Binding-site contacts:
Ligand atom N2 contacts residue ARG176 of chain 1.F at 3.7 Å.
Ligand atom O5 contacts residue SER179 of chain 1.F at 4.1 Å.
Ligand atom O7 contacts residue SER177 of chain 1.F at 3.4 Å.
Ligand atom C4 contacts residue ASN201 of chain 1.F at 4.3 Å.
Ligand atom N2 contacts residue ASN201 of chain 1.F at 3.0 Å (h-bond).
Ligand atom C2 contacts residue ARG176 of chain 1.F at 4.3 Å.
Ligand atom C7 contacts residue ASN201 of chain 1.F at 3.8 Å.
Ligand atom C7 contacts residue ARG176 of chain 1.F at 3.4 Å.
Ligand atom O7 contacts residue ARG176 of chain 1.F at 3.5 Å (salt-bridge).
Ligand atom C1 contacts residue ASN201 of chain 1.F at 1.4 Å.
Ligand atom C8 contacts residue ARG176 of chain 1.F at 3.5 Å.
Ligand atom O7 contacts residue ASN201 of chain 1.F at 4.1 Å.
Ligand atom C3 contacts residue ASN201 of chain 1.F at 3.8 Å.
Ligand atom O5 contacts residue ASN201 of chain 1.F at 2.4 Å (h-bond).
Ligand atom C7 contacts residue SER177 of chain 1.F at 4.1 Å.
Ligand atom C8 contacts residue SER177 of chain 1.F at 4.3 Å.
Ligand atom C5 contacts residue ASN201 of chain 1.F at 3.7 Å.
Ligand atom C1 contacts residue ARG176 of chain 1.F at 4.3 Å.
Ligand atom C2 contacts residue ASN201 of chain 1.F at 2.5 Å.

Sequence of chain 1.F:
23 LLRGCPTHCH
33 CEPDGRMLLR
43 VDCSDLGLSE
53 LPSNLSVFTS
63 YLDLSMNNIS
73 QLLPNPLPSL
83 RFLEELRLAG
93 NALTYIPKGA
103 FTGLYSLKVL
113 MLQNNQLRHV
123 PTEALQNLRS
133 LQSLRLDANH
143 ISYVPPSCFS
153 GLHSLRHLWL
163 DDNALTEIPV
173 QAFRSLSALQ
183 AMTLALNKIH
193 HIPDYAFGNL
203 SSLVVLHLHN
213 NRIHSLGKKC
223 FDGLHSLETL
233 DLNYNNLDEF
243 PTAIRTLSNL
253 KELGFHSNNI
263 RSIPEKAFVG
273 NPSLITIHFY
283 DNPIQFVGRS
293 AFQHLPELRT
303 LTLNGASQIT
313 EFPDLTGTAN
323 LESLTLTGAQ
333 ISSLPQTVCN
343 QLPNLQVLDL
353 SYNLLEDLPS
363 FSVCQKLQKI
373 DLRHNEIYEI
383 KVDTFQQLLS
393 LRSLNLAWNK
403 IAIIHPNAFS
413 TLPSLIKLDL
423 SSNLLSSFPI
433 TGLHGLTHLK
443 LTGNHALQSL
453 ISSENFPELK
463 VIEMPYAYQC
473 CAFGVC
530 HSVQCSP

The protein below binds the small molecule below.
Small molecule (SMILES): CC(=O)N[C@H]1[C@H](O[C@H]2[C@H](O)[C@@H](NC(C)=O)CO[C@@H]2CO)O[C@H](CO)[C@@H](O[C@@H]2O[C@H](CO)[C@@H](O)[C@H](O)[C@@H]2O)[C@@H]1O